Sequence of chain 1.A:
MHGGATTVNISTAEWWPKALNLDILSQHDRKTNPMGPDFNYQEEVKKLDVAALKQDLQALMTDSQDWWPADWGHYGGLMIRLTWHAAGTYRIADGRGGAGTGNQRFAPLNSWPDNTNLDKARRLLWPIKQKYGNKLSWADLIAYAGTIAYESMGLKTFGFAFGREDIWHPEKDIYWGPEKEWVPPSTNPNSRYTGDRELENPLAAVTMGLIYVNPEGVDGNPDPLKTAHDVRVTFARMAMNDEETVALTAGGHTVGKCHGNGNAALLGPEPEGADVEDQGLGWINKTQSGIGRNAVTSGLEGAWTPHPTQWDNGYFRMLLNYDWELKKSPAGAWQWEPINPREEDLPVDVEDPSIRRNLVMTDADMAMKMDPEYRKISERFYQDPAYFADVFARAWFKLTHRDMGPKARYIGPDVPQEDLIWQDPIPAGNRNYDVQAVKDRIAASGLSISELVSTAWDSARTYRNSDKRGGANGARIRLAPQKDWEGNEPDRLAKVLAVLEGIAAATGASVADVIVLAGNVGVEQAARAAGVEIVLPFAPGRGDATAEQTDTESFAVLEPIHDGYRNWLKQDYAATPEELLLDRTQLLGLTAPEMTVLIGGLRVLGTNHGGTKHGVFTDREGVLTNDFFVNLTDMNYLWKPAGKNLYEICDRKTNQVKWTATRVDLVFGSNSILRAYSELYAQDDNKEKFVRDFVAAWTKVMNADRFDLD

Binding-site contacts:
Ligand atom C4 contacts residue PRO330 of chain 1.A at 4.1 Å (hydrophobic).
Ligand atom C3 contacts residue ARG357 of chain 1.A at 3.6 Å.
Ligand atom C5 contacts residue ARG357 of chain 1.A at 4.2 Å.
Ligand atom C2 contacts residue ARG357 of chain 1.A at 3.5 Å.
Ligand atom N2 contacts residue ARG357 of chain 1.A at 4.2 Å.
Ligand atom C1 contacts residue ASN261 of chain 1.A at 3.7 Å.
Ligand atom N1 contacts residue ASN358 of chain 1.A at 4.1 Å.
Ligand atom N2 contacts residue ASN261 of chain 1.A at 3.0 Å (h-bond).
Ligand atom C contacts residue ASN261 of chain 1.A at 3.8 Å.
Ligand atom N1 contacts residue PRO330 of chain 1.A at 4.5 Å.
Ligand atom N2 contacts residue ARG293 of chain 1.A at 4.0 Å.
Ligand atom C3 contacts residue ASN261 of chain 1.A at 4.1 Å.
Ligand atom O1 contacts residue ARG357 of chain 1.A at 3.6 Å.
Ligand atom C4 contacts residue ASN261 of chain 1.A at 4.3 Å.
Ligand atom N3 contacts residue ARG293 of chain 1.A at 4.1 Å.
Ligand atom C2 contacts residue ASN261 of chain 1.A at 3.4 Å.
Ligand atom C contacts residue ARG357 of chain 1.A at 3.5 Å.
Ligand atom N1 contacts residue GLU301 of chain 1.A at 3.9 Å.
Ligand atom N3 contacts residue ASN261 of chain 1.A at 3.8 Å.
Ligand atom C5 contacts residue ASN261 of chain 1.A at 3.9 Å.
Ligand atom N1 contacts residue ASN261 of chain 1.A at 4.5 Å.
Ligand atom C1 contacts residue ARG357 of chain 1.A at 3.4 Å.
Ligand atom C3 contacts residue GLU301 of chain 1.A at 3.7 Å.
Ligand atom N1 contacts residue ARG357 of chain 1.A at 4.3 Å.

The protein below binds the small molecule below.
Small molecule (SMILES): NNC(=O)c1ccncc1